This protein binds this small molecule.
Small molecule (SMILES): CC(=O)N[C@@H]1[C@@H](O)[C@H](O)[C@@H](CO)O[C@H]1O

Binding-site contacts:
Ligand atom O7 contacts residue ASN306 of chain 1.E at 4.4 Å.
Ligand atom N2 contacts residue ASN306 of chain 1.E at 2.8 Å (h-bond).
Ligand atom O5 contacts residue ASN306 of chain 1.E at 2.4 Å (h-bond).
Ligand atom C4 contacts residue ASN306 of chain 1.E at 4.2 Å.
Ligand atom C7 contacts residue ASN306 of chain 1.E at 3.8 Å.
Ligand atom C3 contacts residue ASN306 of chain 1.E at 3.8 Å.
Ligand atom C5 contacts residue ASN306 of chain 1.E at 3.7 Å.
Ligand atom O6 contacts residue SER360 of chain 1.E at 4.4 Å.
Ligand atom C2 contacts residue ASN306 of chain 1.E at 2.4 Å.
Ligand atom C1 contacts residue ASN306 of chain 1.E at 1.4 Å.

Sequence of chain 1.E:
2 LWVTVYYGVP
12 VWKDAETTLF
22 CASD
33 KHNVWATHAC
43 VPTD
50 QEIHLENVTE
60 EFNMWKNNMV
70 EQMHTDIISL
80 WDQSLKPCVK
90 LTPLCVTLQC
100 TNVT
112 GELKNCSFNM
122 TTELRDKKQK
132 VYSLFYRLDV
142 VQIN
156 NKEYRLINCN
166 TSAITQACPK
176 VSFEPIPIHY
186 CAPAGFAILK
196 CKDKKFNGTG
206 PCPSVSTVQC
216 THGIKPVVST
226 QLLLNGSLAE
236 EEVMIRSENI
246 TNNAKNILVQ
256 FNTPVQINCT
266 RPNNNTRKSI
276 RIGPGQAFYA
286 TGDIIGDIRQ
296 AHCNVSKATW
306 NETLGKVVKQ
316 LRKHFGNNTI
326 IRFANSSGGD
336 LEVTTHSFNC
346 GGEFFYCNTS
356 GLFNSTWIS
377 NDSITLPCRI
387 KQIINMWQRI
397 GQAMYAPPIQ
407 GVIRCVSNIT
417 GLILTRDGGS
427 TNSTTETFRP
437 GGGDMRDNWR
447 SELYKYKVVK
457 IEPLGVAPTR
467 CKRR